This protein binds this small molecule.
Small molecule (SMILES): CO[P](=O)(O)O[C@H]1[C@@H](O)[C@H](n2ccc(=O)[nH]c2=O)O[C@@H]1COP(=O)(O)O

Sequence of chain 2.VB:
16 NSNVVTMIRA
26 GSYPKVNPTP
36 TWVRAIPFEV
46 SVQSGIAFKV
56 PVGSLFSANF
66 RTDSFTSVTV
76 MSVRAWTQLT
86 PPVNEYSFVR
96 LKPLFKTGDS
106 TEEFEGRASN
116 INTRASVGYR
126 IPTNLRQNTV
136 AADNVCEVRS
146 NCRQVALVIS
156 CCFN

Binding-site contacts:
Ligand atom C4 contacts residue ASN16 of chain 2.VB at 4.3 Å.
Ligand atom P contacts residue ARG125 of chain 1.KB at 3.8 Å.
Ligand atom O4 contacts residue ASN16 of chain 2.VB at 4.4 Å.
Ligand atom C6 contacts residue ARG125 of chain 1.KB at 3.8 Å.
Ligand atom C5' contacts residue MET76 of chain 1.KB at 4.3 Å (hydrophobic).
Ligand atom O2 contacts residue ASN16 of chain 2.VB at 3.5 Å (h-bond).
Ligand atom C5' contacts residue ARG131 of chain 1.KB at 3.4 Å.
Ligand atom P contacts residue ARG131 of chain 1.KB at 3.7 Å.
Ligand atom OP2 contacts residue ARG131 of chain 1.KB at 3.9 Å.
Ligand atom C4 contacts residue SER17 of chain 2.VB at 4.2 Å.
Ligand atom O4 contacts residue ARG125 of chain 1.KB at 3.8 Å.
Ligand atom O3' contacts residue ARG125 of chain 1.KB at 4.1 Å.
Ligand atom OP3 contacts residue ILE23 of chain 2.VB at 3.7 Å.
Ligand atom C2 contacts residue ASN16 of chain 2.VB at 3.8 Å.
Ligand atom OP1 contacts residue ARG131 of chain 1.KB at 3.5 Å (salt-bridge).
Ligand atom OP2 contacts residue SER77 of chain 1.KB at 3.8 Å.
Ligand atom O4 contacts residue SER17 of chain 2.VB at 3.2 Å.
Ligand atom OP1 contacts residue ILE23 of chain 2.VB at 3.6 Å.
Ligand atom O2 contacts residue ARG125 of chain 1.KB at 4.4 Å.
Ligand atom C5 contacts residue ARG125 of chain 1.KB at 3.7 Å.
Ligand atom C4 contacts residue ARG125 of chain 1.KB at 3.6 Å.
Ligand atom OP1 contacts residue ARG125 of chain 1.KB at 2.9 Å (salt-bridge).
Ligand atom N1 contacts residue ARG125 of chain 1.KB at 4.1 Å.
Ligand atom C5 contacts residue THR21 of chain 2.VB at 4.5 Å.
Ligand atom C3' contacts residue ARG125 of chain 1.KB at 3.5 Å.
Ligand atom OP3 contacts residue ARG125 of chain 1.KB at 3.1 Å.
Ligand atom C2 contacts residue ARG125 of chain 1.KB at 4.1 Å.
Ligand atom C4' contacts residue ARG125 of chain 1.KB at 4.5 Å.
Ligand atom N3 contacts residue ASN16 of chain 2.VB at 3.3 Å (h-bond).
Ligand atom OP3 contacts residue SER77 of chain 1.KB at 3.9 Å.
Ligand atom N3 contacts residue ARG125 of chain 1.KB at 3.9 Å.
Ligand atom O5' contacts residue ARG125 of chain 1.KB at 3.3 Å (salt-bridge).
Ligand atom O5' contacts residue ARG131 of chain 1.KB at 2.8 Å (salt-bridge).
Ligand atom P contacts residue ILE23 of chain 2.VB at 4.1 Å.
Ligand atom C5' contacts residue ARG125 of chain 1.KB at 4.3 Å.
Ligand atom O4 contacts residue THR21 of chain 2.VB at 4.4 Å.
Ligand atom C2' contacts residue ARG125 of chain 1.KB at 4.1 Å.

Sequence of chain 1.KB:
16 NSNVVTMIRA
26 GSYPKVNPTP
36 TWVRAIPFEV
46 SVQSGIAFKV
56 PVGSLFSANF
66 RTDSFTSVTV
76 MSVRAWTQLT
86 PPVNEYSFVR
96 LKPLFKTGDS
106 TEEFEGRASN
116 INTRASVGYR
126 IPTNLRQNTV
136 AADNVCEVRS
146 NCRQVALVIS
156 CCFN